Binding-site contacts:
Ligand atom C5 contacts residue ASN121 of chain 4.DA at 3.6 Å.
Ligand atom O7 contacts residue VAL106 of chain 4.DA at 3.6 Å.
Ligand atom O5 contacts residue GLU120 of chain 4.DA at 4.2 Å.
Ligand atom C7 contacts residue VAL106 of chain 4.DA at 4.1 Å (hydrophobic).
Ligand atom C8 contacts residue LYS218 of chain 4.DA at 3.6 Å.
Ligand atom O5 contacts residue ASN121 of chain 4.DA at 2.3 Å (h-bond).
Ligand atom C8 contacts residue VAL106 of chain 4.DA at 4.0 Å (hydrophobic).
Ligand atom C4 contacts residue ASN121 of chain 4.DA at 4.2 Å.
Ligand atom C1 contacts residue ASN121 of chain 4.DA at 1.5 Å.
Ligand atom C3 contacts residue ASN121 of chain 4.DA at 3.8 Å.
Ligand atom C7 contacts residue ASN121 of chain 4.DA at 3.3 Å.
Ligand atom C2 contacts residue ASN121 of chain 4.DA at 2.5 Å.
Ligand atom O7 contacts residue ASN121 of chain 4.DA at 3.0 Å (h-bond).
Ligand atom C8 contacts residue THR123 of chain 4.DA at 4.3 Å.
Ligand atom N2 contacts residue ASN121 of chain 4.DA at 3.0 Å (h-bond).
Ligand atom O6 contacts residue GLU120 of chain 4.DA at 3.4 Å.

Sequence of chain 4.DA:
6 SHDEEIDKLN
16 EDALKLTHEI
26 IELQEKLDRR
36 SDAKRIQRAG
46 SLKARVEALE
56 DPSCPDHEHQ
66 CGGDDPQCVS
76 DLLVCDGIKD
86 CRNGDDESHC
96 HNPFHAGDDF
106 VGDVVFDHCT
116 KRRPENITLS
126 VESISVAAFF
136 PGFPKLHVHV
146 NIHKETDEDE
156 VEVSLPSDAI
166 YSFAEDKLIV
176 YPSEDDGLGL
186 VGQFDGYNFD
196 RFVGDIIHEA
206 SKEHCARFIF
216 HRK

The small molecule below binds the protein below.
Small molecule (SMILES): CC(=O)N[C@@H]1[C@@H](O)[C@H](O)[C@@H](CO)O[C@H]1O